Binding-site contacts:
Ligand atom O12 contacts residue VAL94 of chain 1.A at 3.9 Å.
Ligand atom O22 contacts residue ARG79 of chain 1.A at 2.8 Å (salt-bridge).
Ligand atom O20 contacts residue PHE96 of chain 1.A at 2.8 Å (h-bond).
Ligand atom O12 contacts residue PHE96 of chain 1.A at 3.7 Å.
Ligand atom O14 contacts residue ILE95 of chain 1.A at 3.3 Å.
Ligand atom C30 contacts residue ARG103 of chain 1.A at 3.4 Å.
Ligand atom O23 contacts residue TRP102 of chain 1.A at 4.1 Å.
Ligand atom C5 contacts residue PHE96 of chain 1.A at 3.6 Å (hydrophobic).
Ligand atom C9 contacts residue LEU205 of chain 1.A at 4.0 Å (hydrophobic).
Ligand atom C19 contacts residue PHE96 of chain 1.A at 3.9 Å (hydrophobic).
Ligand atom O20 contacts residue GLY99 of chain 1.A at 3.9 Å.
Ligand atom C2 contacts residue TRP102 of chain 1.A at 3.8 Å (hydrophobic).
Ligand atom C4 contacts residue PHE96 of chain 1.A at 4.2 Å (hydrophobic).
Ligand atom O20 contacts residue ILE95 of chain 1.A at 4.1 Å.
Ligand atom C15 contacts residue ILE95 of chain 1.A at 4.2 Å (hydrophobic).
Ligand atom C13 contacts residue PHE96 of chain 1.A at 4.2 Å (hydrophobic).
Ligand atom O20 contacts residue TRP102 of chain 1.A at 4.2 Å.
Ligand atom C18 contacts residue ILE95 of chain 1.A at 3.9 Å (hydrophobic).
Ligand atom C2 contacts residue PHE96 of chain 1.A at 3.4 Å (hydrophobic).
Ligand atom O34 contacts residue LYS81 of chain 1.A at 4.1 Å.
Ligand atom C13 contacts residue TRP102 of chain 1.A at 4.1 Å (hydrophobic).
Ligand atom C16 contacts residue ILE95 of chain 1.A at 4.2 Å (hydrophobic).
Ligand atom C19 contacts residue ILE95 of chain 1.A at 4.0 Å (hydrophobic).
Ligand atom C9 contacts residue TYR207 of chain 1.A at 3.6 Å (hydrophobic).
Ligand atom O12 contacts residue ILE95 of chain 1.A at 3.5 Å.
Ligand atom C1 contacts residue PHE96 of chain 1.A at 3.3 Å (hydrophobic).
Ligand atom C10 contacts residue TYR207 of chain 1.A at 4.2 Å (hydrophobic).
Ligand atom C1 contacts residue TRP102 of chain 1.A at 4.2 Å (hydrophobic).
Ligand atom C8 contacts residue LEU205 of chain 1.A at 3.9 Å (hydrophobic).
Ligand atom C13 contacts residue ILE95 of chain 1.A at 4.0 Å (hydrophobic).
Ligand atom O31 contacts residue GLY99 of chain 1.A at 3.6 Å (h-bond).
Ligand atom C15 contacts residue TRP102 of chain 1.A at 3.9 Å (hydrophobic).
Ligand atom O31 contacts residue ARG103 of chain 1.A at 2.6 Å (salt-bridge).
Ligand atom C4 contacts residue ILE82 of chain 1.A at 3.7 Å (hydrophobic).
Ligand atom C30 contacts residue GLY99 of chain 1.A at 3.8 Å.
Ligand atom C18 contacts residue ARG79 of chain 1.A at 4.1 Å.
Ligand atom C3 contacts residue ILE82 of chain 1.A at 3.1 Å (hydrophobic).
Ligand atom C6 contacts residue PHE96 of chain 1.A at 3.9 Å (hydrophobic).
Ligand atom O14 contacts residue PHE96 of chain 1.A at 3.5 Å (h-bond).
Ligand atom C1 contacts residue ILE95 of chain 1.A at 3.9 Å (hydrophobic).

Sequence of chain 1.A:
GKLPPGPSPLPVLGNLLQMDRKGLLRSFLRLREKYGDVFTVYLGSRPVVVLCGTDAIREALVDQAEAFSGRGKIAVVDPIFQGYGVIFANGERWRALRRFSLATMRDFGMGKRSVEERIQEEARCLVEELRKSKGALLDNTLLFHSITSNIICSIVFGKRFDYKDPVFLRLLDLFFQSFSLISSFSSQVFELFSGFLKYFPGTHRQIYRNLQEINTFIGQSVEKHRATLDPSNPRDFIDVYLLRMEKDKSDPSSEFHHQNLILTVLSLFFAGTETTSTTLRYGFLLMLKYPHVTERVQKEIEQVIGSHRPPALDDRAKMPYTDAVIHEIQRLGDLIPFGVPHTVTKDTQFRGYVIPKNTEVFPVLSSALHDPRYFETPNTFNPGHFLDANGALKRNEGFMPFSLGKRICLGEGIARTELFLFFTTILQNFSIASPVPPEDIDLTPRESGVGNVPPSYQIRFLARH

The protein below binds the small molecule below.
Small molecule (SMILES): OC[C@H]1O[C@H](O[C@H]2[C@H](O)[C@@H](O)[C@H](OCCCCCC3CCCCC3)O[C@@H]2CO)[C@H](O)[C@@H](O)[C@@H]1O